A protein and the small-molecule ligand that binds it are described below.
Small molecule (SMILES): Oc1ccncc1

Sequence of chain 1.B:
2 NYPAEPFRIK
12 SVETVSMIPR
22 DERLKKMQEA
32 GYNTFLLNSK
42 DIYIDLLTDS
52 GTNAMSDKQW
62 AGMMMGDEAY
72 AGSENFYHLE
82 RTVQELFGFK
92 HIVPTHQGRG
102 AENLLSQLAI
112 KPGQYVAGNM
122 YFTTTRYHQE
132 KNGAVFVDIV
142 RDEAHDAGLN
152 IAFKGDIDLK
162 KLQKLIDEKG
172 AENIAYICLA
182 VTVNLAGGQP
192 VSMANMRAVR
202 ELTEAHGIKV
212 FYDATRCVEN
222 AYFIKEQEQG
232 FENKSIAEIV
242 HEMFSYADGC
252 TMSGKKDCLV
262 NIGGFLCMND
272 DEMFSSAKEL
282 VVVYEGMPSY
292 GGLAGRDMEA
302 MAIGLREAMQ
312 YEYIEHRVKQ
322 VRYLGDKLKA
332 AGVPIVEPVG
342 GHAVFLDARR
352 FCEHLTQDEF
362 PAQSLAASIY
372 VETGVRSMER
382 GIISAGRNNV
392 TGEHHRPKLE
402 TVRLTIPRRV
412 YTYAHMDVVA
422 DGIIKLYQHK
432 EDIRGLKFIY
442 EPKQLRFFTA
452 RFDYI

Binding-site contacts:
Ligand atom O contacts residue ASP68 of chain 1.A at 2.8 Å (salt-bridge).
Ligand atom N contacts residue GLU14 of chain 1.B at 4.2 Å.
Ligand atom C3 contacts residue VAL16 of chain 1.B at 3.9 Å (hydrophobic).
Ligand atom C3 contacts residue SER17 of chain 1.B at 4.3 Å.
Ligand atom C2 contacts residue GLU14 of chain 1.B at 3.5 Å.
Ligand atom C4 contacts residue LYS41 of chain 1.B at 3.6 Å.
Ligand atom C3 contacts residue LYS41 of chain 1.B at 4.1 Å.
Ligand atom N contacts residue ARG9 of chain 2.A at 4.3 Å.
Ligand atom C4 contacts residue THR15 of chain 1.B at 3.9 Å.
Ligand atom O contacts residue GLU75 of chain 1.A at 3.3 Å.
Ligand atom C2 contacts residue ASP68 of chain 1.A at 4.2 Å.
Ligand atom C1 contacts residue ASP68 of chain 1.A at 3.3 Å.
Ligand atom C2 contacts residue THR15 of chain 1.B at 4.1 Å.
Ligand atom C contacts residue LYS41 of chain 1.B at 3.7 Å.
Ligand atom C contacts residue SER40 of chain 1.B at 3.9 Å.
Ligand atom C1 contacts residue LYS41 of chain 1.B at 4.3 Å.
Ligand atom C2 contacts residue ARG9 of chain 2.A at 4.0 Å.
Ligand atom C contacts residue ASP68 of chain 1.A at 3.5 Å.
Ligand atom O contacts residue SER40 of chain 1.B at 4.1 Å.
Ligand atom C1 contacts residue SER40 of chain 1.B at 3.0 Å.
Ligand atom N contacts residue VAL16 of chain 1.B at 3.9 Å.
Ligand atom C3 contacts residue THR15 of chain 1.B at 3.0 Å.
Ligand atom C3 contacts residue SER40 of chain 1.B at 4.5 Å.
Ligand atom C1 contacts residue GLU14 of chain 1.B at 3.8 Å.
Ligand atom O contacts residue LYS41 of chain 1.B at 4.0 Å.
Ligand atom N contacts residue THR15 of chain 1.B at 3.0 Å (h-bond).
Ligand atom C contacts residue GLU75 of chain 1.A at 4.4 Å.
Ligand atom C2 contacts residue SER40 of chain 1.B at 3.6 Å.
Ligand atom N contacts residue ILE43 of chain 1.B at 4.4 Å.
Ligand atom N contacts residue SER40 of chain 1.B at 4.1 Å.

Sequence of chain 1.A:
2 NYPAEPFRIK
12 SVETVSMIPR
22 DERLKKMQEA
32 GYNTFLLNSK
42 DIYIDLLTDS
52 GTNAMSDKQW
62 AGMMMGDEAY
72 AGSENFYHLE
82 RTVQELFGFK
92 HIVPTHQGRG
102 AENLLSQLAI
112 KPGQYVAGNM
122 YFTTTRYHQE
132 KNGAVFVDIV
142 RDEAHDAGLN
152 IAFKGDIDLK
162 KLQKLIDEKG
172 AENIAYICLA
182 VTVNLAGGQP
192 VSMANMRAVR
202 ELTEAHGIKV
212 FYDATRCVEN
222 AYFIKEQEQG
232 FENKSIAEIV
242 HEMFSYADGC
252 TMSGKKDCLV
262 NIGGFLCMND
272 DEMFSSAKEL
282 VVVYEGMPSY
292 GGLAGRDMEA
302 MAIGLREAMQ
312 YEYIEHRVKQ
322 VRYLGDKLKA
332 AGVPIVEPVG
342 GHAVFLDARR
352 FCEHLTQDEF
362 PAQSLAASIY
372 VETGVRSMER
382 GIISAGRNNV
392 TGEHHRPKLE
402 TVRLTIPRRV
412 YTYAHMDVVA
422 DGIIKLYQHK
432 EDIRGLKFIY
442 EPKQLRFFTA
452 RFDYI

Sequence of chain 2.A:
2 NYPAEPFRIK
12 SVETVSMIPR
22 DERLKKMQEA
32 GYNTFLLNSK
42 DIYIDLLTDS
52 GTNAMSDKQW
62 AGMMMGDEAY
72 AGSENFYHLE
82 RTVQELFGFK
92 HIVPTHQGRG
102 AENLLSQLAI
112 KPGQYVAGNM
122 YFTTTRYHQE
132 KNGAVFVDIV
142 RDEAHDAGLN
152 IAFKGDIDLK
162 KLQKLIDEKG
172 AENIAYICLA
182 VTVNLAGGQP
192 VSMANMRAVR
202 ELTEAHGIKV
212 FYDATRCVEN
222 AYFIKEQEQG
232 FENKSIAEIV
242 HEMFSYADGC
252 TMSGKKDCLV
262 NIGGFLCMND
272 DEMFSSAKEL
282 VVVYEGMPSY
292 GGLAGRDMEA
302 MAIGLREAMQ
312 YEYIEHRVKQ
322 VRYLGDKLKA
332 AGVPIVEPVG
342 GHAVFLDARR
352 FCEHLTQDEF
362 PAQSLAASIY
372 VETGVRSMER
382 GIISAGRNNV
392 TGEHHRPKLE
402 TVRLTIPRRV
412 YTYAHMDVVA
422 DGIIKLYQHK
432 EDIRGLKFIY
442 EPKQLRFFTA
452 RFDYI